A protein and the small-molecule ligand that binds it are described below.
Small molecule (SMILES): CCCCCCCCCCO[C@@H]1O[C@H](CO)[C@@H](O[C@H]2O[C@H](CO)[C@@H](O)[C@H](O)[C@H]2O)[C@H](O)[C@H]1O

Sequence of chain 1.A:
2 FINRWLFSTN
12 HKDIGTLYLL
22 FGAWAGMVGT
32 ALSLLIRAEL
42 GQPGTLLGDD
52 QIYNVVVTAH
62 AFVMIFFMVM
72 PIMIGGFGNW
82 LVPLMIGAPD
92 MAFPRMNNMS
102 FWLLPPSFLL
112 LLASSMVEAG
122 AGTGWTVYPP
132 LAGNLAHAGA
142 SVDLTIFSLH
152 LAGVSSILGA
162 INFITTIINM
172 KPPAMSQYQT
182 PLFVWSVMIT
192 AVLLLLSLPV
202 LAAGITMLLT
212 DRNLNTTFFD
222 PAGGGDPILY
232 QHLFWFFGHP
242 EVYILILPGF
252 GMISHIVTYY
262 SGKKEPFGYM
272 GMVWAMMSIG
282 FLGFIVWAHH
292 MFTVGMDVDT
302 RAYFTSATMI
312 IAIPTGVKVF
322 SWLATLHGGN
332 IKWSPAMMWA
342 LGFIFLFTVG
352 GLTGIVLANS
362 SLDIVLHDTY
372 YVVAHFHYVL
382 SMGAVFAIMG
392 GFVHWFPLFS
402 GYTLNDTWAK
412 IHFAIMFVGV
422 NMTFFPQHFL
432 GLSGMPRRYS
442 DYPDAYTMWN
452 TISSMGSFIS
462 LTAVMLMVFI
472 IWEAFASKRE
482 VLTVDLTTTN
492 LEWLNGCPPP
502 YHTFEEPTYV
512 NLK

Binding-site contacts:
Ligand atom O61 contacts residue TRP120 of chain 1.D at 2.9 Å (h-bond).
Ligand atom O16 contacts residue LEU52 of chain 1.M at 3.7 Å.
Ligand atom C1 contacts residue TRP56 of chain 1.M at 3.4 Å (hydrophobic).
Ligand atom O16 contacts residue LEU51 of chain 1.M at 4.0 Å.
Ligand atom C18 contacts residue TRP120 of chain 1.D at 3.9 Å (hydrophobic).
Ligand atom O61 contacts residue TYR124 of chain 1.D at 3.8 Å.
Ligand atom C37 contacts residue ALA54 of chain 1.M at 4.1 Å (hydrophobic).
Ligand atom O49 contacts residue LEU52 of chain 1.M at 3.1 Å (h-bond).
Ligand atom C43 contacts residue PHE53 of chain 1.L at 4.0 Å (hydrophobic).
Ligand atom C40 contacts residue LEU462 of chain 1.A at 4.1 Å (hydrophobic).
Ligand atom C18 contacts residue LEU52 of chain 1.M at 3.9 Å (hydrophobic).
Ligand atom C25 contacts residue LEU117 of chain 1.D at 4.0 Å (hydrophobic).
Ligand atom C1 contacts residue LEU52 of chain 1.M at 3.9 Å (hydrophobic).
Ligand atom C1 contacts residue GLY55 of chain 1.M at 3.6 Å.
Ligand atom O49 contacts residue TRP56 of chain 1.M at 3.6 Å (h-bond).
Ligand atom C10 contacts residue TYR59 of chain 1.M at 3.8 Å (hydrophobic).
Ligand atom C19 contacts residue GLY55 of chain 1.M at 3.9 Å.
Ligand atom C6 contacts residue LEU52 of chain 1.M at 4.0 Å (hydrophobic).
Ligand atom C37 contacts residue LEU58 of chain 1.M at 4.0 Å (hydrophobic).
Ligand atom C19 contacts residue LEU51 of chain 1.M at 3.6 Å (hydrophobic).
Ligand atom O5 contacts residue TRP120 of chain 1.D at 3.2 Å (h-bond).
Ligand atom C4 contacts residue TRP120 of chain 1.D at 3.9 Å (hydrophobic).
Ligand atom C28 contacts residue TRP120 of chain 1.D at 3.8 Å (hydrophobic).
Ligand atom C19 contacts residue TRP120 of chain 1.D at 3.9 Å (hydrophobic).
Ligand atom C22 contacts residue TRP120 of chain 1.D at 3.9 Å (hydrophobic).
Ligand atom C43 contacts residue LEU58 of chain 1.M at 3.9 Å (hydrophobic).
Ligand atom O3 contacts residue TRP56 of chain 1.M at 4.0 Å.
Ligand atom O16 contacts residue GLY55 of chain 1.M at 3.6 Å.
Ligand atom C34 contacts residue PHE459 of chain 1.A at 4.1 Å (hydrophobic).
Ligand atom O1 contacts residue TYR59 of chain 1.M at 3.3 Å.
Ligand atom C34 contacts residue LEU51 of chain 1.M at 3.9 Å (hydrophobic).
Ligand atom O3 contacts residue HIS60 of chain 1.M at 3.0 Å.
Ligand atom C2 contacts residue TRP56 of chain 1.M at 3.9 Å (hydrophobic).
Ligand atom O16 contacts residue TRP120 of chain 1.D at 4.0 Å.
Ligand atom O6 contacts residue TYR59 of chain 1.M at 3.4 Å (h-bond).
Ligand atom C31 contacts residue TRP120 of chain 1.D at 3.9 Å (hydrophobic).
Ligand atom O3 contacts residue TYR59 of chain 1.M at 4.0 Å.
Ligand atom O55 contacts residue TRP56 of chain 1.M at 3.5 Å.
Ligand atom C57 contacts residue TRP120 of chain 1.D at 3.8 Å (hydrophobic).
Ligand atom C25 contacts residue TRP120 of chain 1.D at 3.4 Å (hydrophobic).

Sequence of chain 1.D:
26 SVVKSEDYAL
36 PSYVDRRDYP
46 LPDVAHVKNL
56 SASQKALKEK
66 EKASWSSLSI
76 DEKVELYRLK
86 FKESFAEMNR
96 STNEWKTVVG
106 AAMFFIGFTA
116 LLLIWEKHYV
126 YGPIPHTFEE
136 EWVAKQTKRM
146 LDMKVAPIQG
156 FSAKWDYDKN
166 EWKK

Sequence of chain 1.L:
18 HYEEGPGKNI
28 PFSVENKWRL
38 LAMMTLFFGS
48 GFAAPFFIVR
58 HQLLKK

Sequence of chain 1.M:
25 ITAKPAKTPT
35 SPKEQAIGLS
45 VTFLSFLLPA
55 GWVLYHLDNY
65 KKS